Binding-site contacts:
Ligand atom C25 contacts residue NDP1 of chain 1.R at 3.6 Å.
Ligand atom C14 contacts residue PHE277 of chain 1.F at 3.5 Å (hydrophobic).
Ligand atom C23 contacts residue NDP1 of chain 1.R at 3.8 Å.
Ligand atom C20 contacts residue PHE277 of chain 1.F at 3.9 Å (hydrophobic).
Ligand atom C21 contacts residue NDP1 of chain 1.R at 3.3 Å.
Ligand atom C15 contacts residue NDP1 of chain 1.R at 3.4 Å.
Ligand atom O06 contacts residue MET177 of chain 1.F at 3.6 Å.
Ligand atom C19 contacts residue NDP1 of chain 1.R at 3.6 Å.
Ligand atom C18 contacts residue ALA272 of chain 1.F at 3.9 Å (hydrophobic).
Ligand atom C25 contacts residue MET125 of chain 1.F at 3.3 Å (hydrophobic).
Ligand atom O03 contacts residue NDP1 of chain 1.R at 3.5 Å (h-bond).
Ligand atom O03 contacts residue MET125 of chain 1.F at 3.1 Å (h-bond).
Ligand atom C11 contacts residue VAL92 of chain 1.F at 3.8 Å (hydrophobic).
Ligand atom C18 contacts residue PHE277 of chain 1.F at 3.5 Å (hydrophobic).
Ligand atom O05 contacts residue LYS144 of chain 1.F at 3.2 Å (salt-bridge).
Ligand atom C13 contacts residue NDP1 of chain 1.R at 3.8 Å.
Ligand atom C21 contacts residue GLY91 of chain 1.F at 3.9 Å.
Ligand atom C26 contacts residue TYR169 of chain 1.F at 3.6 Å (hydrophobic).
Ligand atom C24 contacts residue GLY178 of chain 1.F at 3.8 Å.
Ligand atom O05 contacts residue MET125 of chain 1.F at 3.3 Å (h-bond).
Ligand atom O03 contacts residue GLY124 of chain 1.F at 3.5 Å.
Ligand atom O01 contacts residue VAL92 of chain 1.F at 2.8 Å (h-bond).
Ligand atom O01 contacts residue HIS276 of chain 1.F at 3.6 Å.
Ligand atom C26 contacts residue LEU180 of chain 1.F at 3.4 Å (hydrophobic).
Ligand atom C12 contacts residue TYR169 of chain 1.F at 3.8 Å (hydrophobic).
Ligand atom O06 contacts residue GLY178 of chain 1.F at 2.6 Å (h-bond).
Ligand atom C26 contacts residue THR179 of chain 1.F at 3.3 Å.
Ligand atom C26 contacts residue ASN173 of chain 1.F at 3.4 Å.
Ligand atom O04 contacts residue VAL46 of chain 1.B at 3.8 Å.
Ligand atom O04 contacts residue GLY178 of chain 1.F at 3.4 Å (h-bond).
Ligand atom C11 contacts residue HIS276 of chain 1.F at 3.3 Å.
Ligand atom O05 contacts residue GLY124 of chain 1.F at 3.4 Å.
Ligand atom C17 contacts residue HIS276 of chain 1.F at 3.7 Å.
Ligand atom C22 contacts residue PHE277 of chain 1.F at 3.8 Å (hydrophobic).
Ligand atom C21 contacts residue HIS276 of chain 1.F at 3.9 Å.
Ligand atom C25 contacts residue ILE280 of chain 1.F at 3.5 Å (hydrophobic).
Ligand atom C22 contacts residue ALA272 of chain 1.F at 3.3 Å (hydrophobic).
Ligand atom C26 contacts residue VAL46 of chain 1.B at 3.8 Å (hydrophobic).
Ligand atom C09 contacts residue NDP1 of chain 1.R at 3.9 Å.
Ligand atom C16 contacts residue PHE277 of chain 1.F at 3.8 Å (hydrophobic).

Sequence of chain 1.B:
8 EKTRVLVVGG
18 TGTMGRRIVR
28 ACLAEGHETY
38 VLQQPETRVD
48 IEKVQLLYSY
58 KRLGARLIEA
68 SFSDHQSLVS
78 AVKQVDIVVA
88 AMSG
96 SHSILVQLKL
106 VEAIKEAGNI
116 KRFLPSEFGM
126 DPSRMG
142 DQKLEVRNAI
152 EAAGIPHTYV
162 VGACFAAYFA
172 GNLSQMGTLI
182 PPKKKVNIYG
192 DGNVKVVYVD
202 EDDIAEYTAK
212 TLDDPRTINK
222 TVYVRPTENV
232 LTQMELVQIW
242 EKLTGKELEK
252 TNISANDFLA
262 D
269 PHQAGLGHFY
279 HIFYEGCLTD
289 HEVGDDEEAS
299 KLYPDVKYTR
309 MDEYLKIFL

A small-molecule ligand and the protein it binds are described below.
Small molecule (SMILES): COc1cc(C[C@@H](CO)[C@H](CO)Cc2ccc(O)c(OC)c2)ccc1O

Sequence of chain 1.F:
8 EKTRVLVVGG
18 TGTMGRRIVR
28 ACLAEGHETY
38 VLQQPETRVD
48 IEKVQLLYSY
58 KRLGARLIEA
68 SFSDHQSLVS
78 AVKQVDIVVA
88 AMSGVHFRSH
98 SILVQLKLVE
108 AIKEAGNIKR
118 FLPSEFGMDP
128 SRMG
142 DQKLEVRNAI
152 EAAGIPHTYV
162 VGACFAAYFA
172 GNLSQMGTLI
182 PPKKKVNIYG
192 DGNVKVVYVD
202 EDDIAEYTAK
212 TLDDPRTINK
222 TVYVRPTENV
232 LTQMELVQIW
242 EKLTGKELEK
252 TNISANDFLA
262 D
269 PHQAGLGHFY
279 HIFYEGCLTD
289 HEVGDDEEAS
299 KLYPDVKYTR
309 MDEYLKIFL